Binding-site contacts:
Ligand atom O5 contacts residue ASN290 of chain 1.A at 2.4 Å (h-bond).
Ligand atom C2 contacts residue ASN290 of chain 1.A at 2.5 Å.
Ligand atom C8 contacts residue ILE282 of chain 1.A at 3.8 Å (hydrophobic).
Ligand atom N2 contacts residue ASN290 of chain 1.A at 2.9 Å (h-bond).
Ligand atom C4 contacts residue ASN290 of chain 1.A at 4.2 Å.
Ligand atom C5 contacts residue ARG281 of chain 1.A at 3.9 Å.
Ligand atom C5 contacts residue ASN290 of chain 1.A at 3.7 Å.
Ligand atom C3 contacts residue ASN290 of chain 1.A at 3.8 Å.
Ligand atom N2 contacts residue ARG281 of chain 1.A at 4.3 Å.
Ligand atom C7 contacts residue THR285 of chain 1.A at 3.3 Å.
Ligand atom C8 contacts residue THR285 of chain 1.A at 3.4 Å.
Ligand atom C8 contacts residue ARG281 of chain 1.A at 4.3 Å.
Ligand atom O5 contacts residue ARG281 of chain 1.A at 3.9 Å.
Ligand atom C1 contacts residue ASN290 of chain 1.A at 1.4 Å.
Ligand atom O7 contacts residue THR285 of chain 1.A at 3.4 Å.
Ligand atom N2 contacts residue THR285 of chain 1.A at 3.8 Å.
Ligand atom O7 contacts residue ASN290 of chain 1.A at 3.5 Å (h-bond).
Ligand atom C7 contacts residue ARG281 of chain 1.A at 4.4 Å.
Ligand atom C1 contacts residue ARG281 of chain 1.A at 3.7 Å.
Ligand atom C7 contacts residue ASN290 of chain 1.A at 3.5 Å.

This protein binds this small molecule.
Small molecule (SMILES): CC(=O)N[C@@H]1[C@@H](O)[C@H](O)[C@@H](CO)O[C@H]1O

Sequence of chain 1.A:
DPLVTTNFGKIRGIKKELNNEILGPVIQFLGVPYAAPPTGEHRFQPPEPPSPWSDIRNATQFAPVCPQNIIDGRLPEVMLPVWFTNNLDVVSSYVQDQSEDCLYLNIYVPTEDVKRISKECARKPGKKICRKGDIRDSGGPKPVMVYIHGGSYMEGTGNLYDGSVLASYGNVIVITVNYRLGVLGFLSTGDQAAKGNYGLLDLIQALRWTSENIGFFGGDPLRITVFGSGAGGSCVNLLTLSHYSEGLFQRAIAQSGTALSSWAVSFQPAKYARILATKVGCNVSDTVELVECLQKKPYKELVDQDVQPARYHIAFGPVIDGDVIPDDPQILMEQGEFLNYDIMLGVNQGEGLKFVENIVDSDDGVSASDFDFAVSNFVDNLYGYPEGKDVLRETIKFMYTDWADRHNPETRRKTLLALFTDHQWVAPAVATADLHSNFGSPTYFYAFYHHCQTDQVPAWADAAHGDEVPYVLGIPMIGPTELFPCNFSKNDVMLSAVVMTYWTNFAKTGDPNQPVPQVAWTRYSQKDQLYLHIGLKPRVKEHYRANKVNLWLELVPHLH